Binding-site contacts:
Ligand atom C5 contacts residue LEU922 of chain 1.A at 4.1 Å (hydrophobic).
Ligand atom C7 contacts residue ASN717 of chain 1.A at 3.2 Å.
Ligand atom O5 contacts residue GLN1071 of chain 1.A at 4.1 Å.
Ligand atom C8 contacts residue ASN717 of chain 1.A at 4.4 Å.
Ligand atom O7 contacts residue ASN717 of chain 1.A at 3.1 Å (h-bond).
Ligand atom C8 contacts residue ASN925 of chain 1.A at 4.0 Å.
Ligand atom C8 contacts residue LEU922 of chain 1.A at 4.4 Å (hydrophobic).
Ligand atom C4 contacts residue LEU922 of chain 1.A at 4.5 Å (hydrophobic).
Ligand atom N2 contacts residue ASN717 of chain 1.A at 3.0 Å (h-bond).
Ligand atom C1 contacts residue ASN717 of chain 1.A at 1.5 Å.
Ligand atom C3 contacts residue ASN717 of chain 1.A at 3.9 Å.
Ligand atom O6 contacts residue GLN926 of chain 1.A at 3.2 Å (h-bond).
Ligand atom O7 contacts residue GLN1071 of chain 1.A at 4.1 Å.
Ligand atom C8 contacts residue GLN926 of chain 1.A at 4.3 Å.
Ligand atom C4 contacts residue ASN717 of chain 1.A at 4.3 Å.
Ligand atom C1 contacts residue LEU922 of chain 1.A at 4.2 Å (hydrophobic).
Ligand atom O4 contacts residue LEU922 of chain 1.A at 4.5 Å.
Ligand atom O5 contacts residue ASN717 of chain 1.A at 2.4 Å (h-bond).
Ligand atom C6 contacts residue GLN926 of chain 1.A at 4.4 Å.
Ligand atom C3 contacts residue LEU922 of chain 1.A at 4.0 Å (hydrophobic).
Ligand atom C2 contacts residue ASN717 of chain 1.A at 2.5 Å.
Ligand atom C5 contacts residue ASN717 of chain 1.A at 3.7 Å.

Sequence of chain 1.A:
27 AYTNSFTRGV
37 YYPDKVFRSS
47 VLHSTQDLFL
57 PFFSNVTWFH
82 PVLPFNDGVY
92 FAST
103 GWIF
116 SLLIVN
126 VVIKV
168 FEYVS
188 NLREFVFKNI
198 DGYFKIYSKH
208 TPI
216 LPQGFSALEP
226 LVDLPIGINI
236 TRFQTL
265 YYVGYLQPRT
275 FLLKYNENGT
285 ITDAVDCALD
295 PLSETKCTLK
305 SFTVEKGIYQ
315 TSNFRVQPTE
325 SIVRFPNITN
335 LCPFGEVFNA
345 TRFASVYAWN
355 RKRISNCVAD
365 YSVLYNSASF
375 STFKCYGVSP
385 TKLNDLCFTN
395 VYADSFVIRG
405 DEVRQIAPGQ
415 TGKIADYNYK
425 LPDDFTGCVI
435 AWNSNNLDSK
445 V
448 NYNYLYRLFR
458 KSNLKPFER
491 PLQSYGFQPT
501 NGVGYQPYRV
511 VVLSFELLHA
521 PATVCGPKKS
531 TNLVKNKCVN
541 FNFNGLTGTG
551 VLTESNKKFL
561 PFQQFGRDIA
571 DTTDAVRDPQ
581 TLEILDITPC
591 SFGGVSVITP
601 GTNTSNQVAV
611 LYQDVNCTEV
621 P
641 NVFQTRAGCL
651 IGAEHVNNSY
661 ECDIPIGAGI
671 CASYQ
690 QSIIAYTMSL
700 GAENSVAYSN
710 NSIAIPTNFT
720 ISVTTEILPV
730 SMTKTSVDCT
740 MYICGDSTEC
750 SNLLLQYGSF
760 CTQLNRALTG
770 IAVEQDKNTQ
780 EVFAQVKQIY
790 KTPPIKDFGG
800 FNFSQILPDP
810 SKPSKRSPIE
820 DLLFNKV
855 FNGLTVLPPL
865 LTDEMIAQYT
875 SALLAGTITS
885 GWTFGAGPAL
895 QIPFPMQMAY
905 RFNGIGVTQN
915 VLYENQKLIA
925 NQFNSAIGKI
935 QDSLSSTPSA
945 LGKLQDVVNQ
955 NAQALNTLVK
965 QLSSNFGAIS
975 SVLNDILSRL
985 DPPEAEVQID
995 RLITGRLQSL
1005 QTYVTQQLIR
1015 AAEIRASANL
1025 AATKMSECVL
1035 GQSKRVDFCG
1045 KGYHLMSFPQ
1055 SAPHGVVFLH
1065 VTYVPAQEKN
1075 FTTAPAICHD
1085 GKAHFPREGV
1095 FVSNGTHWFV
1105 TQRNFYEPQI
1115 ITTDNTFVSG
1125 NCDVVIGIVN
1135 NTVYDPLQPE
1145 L

The small molecule below binds the protein below.
Small molecule (SMILES): CC(=O)N[C@H]1[C@H](O[C@H]2[C@H](O)[C@@H](NC(C)=O)CO[C@@H]2CO)O[C@H](CO)[C@@H](O)[C@@H]1O